Binding-site contacts:
Ligand atom CE1 contacts residue TYR108 of chain 1.A at 4.3 Å (hydrophobic).
Ligand atom CB contacts residue ASP1 of chain 1.F at 3.8 Å.
Ligand atom OXT contacts residue ARG123 of chain 1.A at 3.9 Å.
Ligand atom CZ contacts residue SER104 of chain 1.A at 3.3 Å.
Ligand atom CE2 contacts residue HIS124 of chain 1.A at 4.1 Å.
Ligand atom N contacts residue SO41 of chain 1.E at 3.5 Å (h-bond).
Ligand atom CD1 contacts residue ARG105 of chain 1.A at 3.6 Å.
Ligand atom CZ contacts residue HIS124 of chain 1.A at 3.9 Å.
Ligand atom OXT contacts residue HIS124 of chain 1.A at 2.8 Å (h-bond).
Ligand atom CE1 contacts residue ARG105 of chain 1.A at 3.7 Å.
Ligand atom C contacts residue SO41 of chain 1.E at 4.0 Å.
Ligand atom CZ contacts residue GLU101 of chain 1.A at 4.1 Å.
Ligand atom CE2 contacts residue ARG105 of chain 1.A at 3.7 Å.
Ligand atom CE2 contacts residue GLU101 of chain 1.A at 3.7 Å.
Ligand atom CZ contacts residue MET23 of chain 1.A at 3.7 Å (hydrophobic).
Ligand atom CA contacts residue HIS124 of chain 1.A at 3.9 Å.
Ligand atom CZ contacts residue ARG105 of chain 1.A at 3.8 Å.
Ligand atom CE2 contacts residue MET23 of chain 1.A at 4.0 Å (hydrophobic).
Ligand atom CG contacts residue ARG105 of chain 1.A at 3.6 Å.
Ligand atom CD1 contacts residue TYR108 of chain 1.A at 3.9 Å (hydrophobic).
Ligand atom CE1 contacts residue SER104 of chain 1.A at 3.7 Å.
Ligand atom O contacts residue ASP1 of chain 1.F at 3.5 Å.
Ligand atom CD2 contacts residue ARG105 of chain 1.A at 3.3 Å.
Ligand atom C contacts residue ASP1 of chain 1.F at 3.2 Å.
Ligand atom C contacts residue HIS124 of chain 1.A at 3.7 Å.
Ligand atom CD2 contacts residue HIS124 of chain 1.A at 4.0 Å.
Ligand atom CD1 contacts residue HIS124 of chain 1.A at 3.5 Å.
Ligand atom OXT contacts residue ASP1 of chain 1.F at 3.7 Å.
Ligand atom O contacts residue SO41 of chain 1.E at 3.1 Å (h-bond).
Ligand atom CB contacts residue ARG105 of chain 1.A at 3.9 Å.
Ligand atom CG contacts residue HIS124 of chain 1.A at 3.8 Å.
Ligand atom CB contacts residue SO41 of chain 1.E at 3.8 Å.
Ligand atom N contacts residue TYR108 of chain 1.A at 3.9 Å.
Ligand atom CA contacts residue ASP1 of chain 1.F at 2.5 Å.
Ligand atom N contacts residue ASP1 of chain 1.F at 1.4 Å.
Ligand atom OXT contacts residue LYS19 of chain 1.A at 3.1 Å (salt-bridge).
Ligand atom CE1 contacts residue HIS124 of chain 1.A at 3.8 Å.
Ligand atom CE1 contacts residue ILE26 of chain 1.A at 4.0 Å (hydrophobic).
Ligand atom C contacts residue LYS19 of chain 1.A at 4.3 Å.
Ligand atom CA contacts residue SO41 of chain 1.E at 4.1 Å.

A small-molecule ligand and the protein it binds are described below.
Small molecule (SMILES): N[C@@H](Cc1ccccc1)C(=O)O

Sequence of chain 1.A:
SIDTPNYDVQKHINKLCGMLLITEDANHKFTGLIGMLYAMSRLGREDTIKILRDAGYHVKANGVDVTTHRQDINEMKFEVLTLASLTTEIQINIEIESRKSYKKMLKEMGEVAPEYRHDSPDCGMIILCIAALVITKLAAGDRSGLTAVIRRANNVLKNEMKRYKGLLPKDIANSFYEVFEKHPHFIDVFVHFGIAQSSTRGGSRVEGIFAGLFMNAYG